Sequence of chain 2.D:
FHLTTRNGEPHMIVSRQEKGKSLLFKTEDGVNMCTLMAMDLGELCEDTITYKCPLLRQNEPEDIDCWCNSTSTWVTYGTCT

This protein binds this small molecule.
Small molecule (SMILES): CC(=O)N[C@@H]1[C@@H](O)[C@H](O)[C@@H](CO)O[C@H]1O

Binding-site contacts:
Ligand atom C1 contacts residue ASN69 of chain 2.D at 2.7 Å.
Ligand atom C8 contacts residue SER70 of chain 2.D at 3.7 Å.
Ligand atom C4 contacts residue NAG1 of chain 2.X at 3.2 Å.
Ligand atom O1 contacts residue SER70 of chain 2.D at 4.2 Å.
Ligand atom O5 contacts residue ASN69 of chain 2.D at 2.8 Å (h-bond).
Ligand atom C5 contacts residue MET33 of chain 2.D at 3.7 Å (hydrophobic).
Ligand atom C2 contacts residue VAL31 of chain 2.D at 4.0 Å (hydrophobic).
Ligand atom C1 contacts residue VAL31 of chain 2.D at 4.3 Å (hydrophobic).
Ligand atom O3 contacts residue NAG1 of chain 2.X at 2.6 Å (h-bond).
Ligand atom O1 contacts residue MET33 of chain 2.D at 3.9 Å.
Ligand atom C6 contacts residue NAG1 of chain 2.X at 4.3 Å.
Ligand atom C3 contacts residue NAG1 of chain 2.X at 3.7 Å.
Ligand atom O3 contacts residue VAL31 of chain 2.D at 3.6 Å.
Ligand atom C5 contacts residue NAG1 of chain 2.X at 4.4 Å.
Ligand atom O6 contacts residue NAG1 of chain 2.X at 3.0 Å.
Ligand atom O4 contacts residue NAG1 of chain 2.X at 3.0 Å.
Ligand atom C5 contacts residue VAL31 of chain 2.D at 4.2 Å (hydrophobic).
Ligand atom C7 contacts residue ASN69 of chain 2.D at 3.8 Å.
Ligand atom O5 contacts residue MET33 of chain 2.D at 4.2 Å.
Ligand atom O1 contacts residue ASN69 of chain 2.D at 2.1 Å (h-bond).
Ligand atom C8 contacts residue ARG57 of chain 2.D at 4.2 Å.
Ligand atom C7 contacts residue SER70 of chain 2.D at 4.4 Å.
Ligand atom C5 contacts residue ASN69 of chain 2.D at 3.7 Å.
Ligand atom C6 contacts residue MET33 of chain 2.D at 3.5 Å (hydrophobic).
Ligand atom C2 contacts residue ASN69 of chain 2.D at 4.2 Å.
Ligand atom C4 contacts residue VAL31 of chain 2.D at 3.8 Å (hydrophobic).
Ligand atom N2 contacts residue VAL31 of chain 2.D at 4.0 Å.
Ligand atom O1 contacts residue VAL31 of chain 2.D at 3.4 Å (h-bond).
Ligand atom C6 contacts residue ASN69 of chain 2.D at 4.4 Å.
Ligand atom C8 contacts residue ASN69 of chain 2.D at 3.4 Å.
Ligand atom C6 contacts residue LEU24 of chain 2.D at 4.5 Å (hydrophobic).
Ligand atom N2 contacts residue ASN69 of chain 2.D at 4.3 Å.
Ligand atom C3 contacts residue VAL31 of chain 2.D at 3.0 Å (hydrophobic).
Ligand atom O4 contacts residue VAL31 of chain 2.D at 3.3 Å.
Ligand atom O7 contacts residue ASN69 of chain 2.D at 3.8 Å.